Binding-site contacts:
Ligand atom O61 contacts residue TRP378 of chain 3.A at 4.4 Å.
Ligand atom C9 contacts residue MET374 of chain 3.A at 4.4 Å (hydrophobic).
Ligand atom C1 contacts residue MET374 of chain 3.A at 3.9 Å (hydrophobic).
Ligand atom O5 contacts residue TRP373 of chain 3.A at 3.6 Å (h-bond).
Ligand atom C10 contacts residue MET374 of chain 3.A at 3.6 Å (hydrophobic).
Ligand atom C4 contacts residue TRP373 of chain 3.A at 3.5 Å (hydrophobic).
Ligand atom C1 contacts residue TRP373 of chain 3.A at 3.8 Å (hydrophobic).
Ligand atom C11 contacts residue HIS376 of chain 3.A at 3.3 Å.
Ligand atom C5 contacts residue MET374 of chain 3.A at 3.5 Å (hydrophobic).
Ligand atom O3 contacts residue MET374 of chain 3.A at 4.4 Å.
Ligand atom C6 contacts residue TRP373 of chain 3.A at 4.0 Å (hydrophobic).
Ligand atom C22 contacts residue PHE356 of chain 3.A at 4.3 Å (hydrophobic).
Ligand atom O16 contacts residue TRP373 of chain 3.A at 3.8 Å.
Ligand atom C19 contacts residue TRP373 of chain 3.A at 3.9 Å (hydrophobic).
Ligand atom C2 contacts residue TRP373 of chain 3.A at 3.8 Å (hydrophobic).
Ligand atom C9 contacts residue HIS376 of chain 3.A at 3.9 Å.
Ligand atom C3 contacts residue TRP373 of chain 3.A at 4.3 Å (hydrophobic).
Ligand atom O55 contacts residue MET374 of chain 3.A at 4.3 Å.
Ligand atom C2 contacts residue MET374 of chain 3.A at 3.9 Å (hydrophobic).
Ligand atom O5 contacts residue TRP378 of chain 3.A at 4.1 Å.
Ligand atom C4 contacts residue TRP378 of chain 3.A at 4.1 Å (hydrophobic).
Ligand atom O49 contacts residue MET374 of chain 3.A at 3.6 Å (h-bond).
Ligand atom C57 contacts residue TRP378 of chain 3.A at 3.7 Å (hydrophobic).
Ligand atom O1 contacts residue MET374 of chain 3.A at 4.5 Å.
Ligand atom C25 contacts residue LEU355 of chain 3.A at 4.5 Å (hydrophobic).
Ligand atom O6 contacts residue HIS376 of chain 3.A at 4.4 Å.

A small-molecule ligand and the protein it binds are described below.
Small molecule (SMILES): CCCCCCCCCCO[C@@H]1O[C@H](CO)[C@@H](O[C@H]2O[C@H](CO)[C@@H](O)[C@H](O)[C@H]2O)[C@H](O)[C@H]1O

Sequence of chain 3.A:
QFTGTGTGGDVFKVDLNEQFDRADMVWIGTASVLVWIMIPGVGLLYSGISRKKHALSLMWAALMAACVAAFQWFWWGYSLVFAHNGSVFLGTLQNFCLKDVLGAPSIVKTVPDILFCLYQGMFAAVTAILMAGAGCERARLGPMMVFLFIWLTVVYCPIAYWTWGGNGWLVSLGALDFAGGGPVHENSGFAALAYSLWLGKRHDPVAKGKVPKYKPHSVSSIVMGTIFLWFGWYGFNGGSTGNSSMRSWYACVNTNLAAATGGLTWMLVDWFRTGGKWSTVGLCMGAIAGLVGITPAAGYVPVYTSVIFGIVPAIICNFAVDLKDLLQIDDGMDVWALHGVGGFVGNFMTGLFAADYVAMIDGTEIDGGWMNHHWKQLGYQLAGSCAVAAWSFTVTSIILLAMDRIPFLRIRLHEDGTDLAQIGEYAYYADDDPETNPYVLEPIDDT